Sequence of chain 1.A:
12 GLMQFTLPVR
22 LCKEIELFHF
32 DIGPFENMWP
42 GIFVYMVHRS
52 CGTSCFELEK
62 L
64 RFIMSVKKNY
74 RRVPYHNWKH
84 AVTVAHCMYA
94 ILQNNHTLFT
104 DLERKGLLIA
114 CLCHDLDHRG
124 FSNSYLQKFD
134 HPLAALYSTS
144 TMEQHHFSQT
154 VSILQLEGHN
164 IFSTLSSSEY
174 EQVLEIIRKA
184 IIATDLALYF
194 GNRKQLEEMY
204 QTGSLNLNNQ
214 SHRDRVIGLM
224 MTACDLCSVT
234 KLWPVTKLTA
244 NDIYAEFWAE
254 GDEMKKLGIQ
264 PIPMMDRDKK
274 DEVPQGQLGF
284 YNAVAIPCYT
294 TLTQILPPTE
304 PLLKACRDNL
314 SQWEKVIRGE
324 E

Binding-site contacts:
Ligand atom C9 contacts residue GLY279 of chain 1.A at 3.4 Å.
Ligand atom C15 contacts residue GLY279 of chain 1.A at 3.6 Å.
Ligand atom C25 contacts residue GLN280 of chain 1.A at 3.4 Å.
Ligand atom C30 contacts residue PRO266 of chain 1.A at 3.8 Å (hydrophobic).
Ligand atom C23 contacts residue MET267 of chain 1.A at 3.2 Å (hydrophobic).
Ligand atom C25 contacts residue VAL232 of chain 1.A at 3.7 Å (hydrophobic).
Ligand atom C3 contacts residue PHE283 of chain 1.A at 3.5 Å (hydrophobic).
Ligand atom C11 contacts residue LEU189 of chain 1.A at 3.4 Å (hydrophobic).
Ligand atom C16 contacts residue PHE283 of chain 1.A at 3.6 Å (hydrophobic).
Ligand atom N2 contacts residue PHE283 of chain 1.A at 3.5 Å.
Ligand atom C12 contacts residue PHE250 of chain 1.A at 3.5 Å (hydrophobic).
Ligand atom C27 contacts residue GLY279 of chain 1.A at 3.6 Å.
Ligand atom C13 contacts residue TYR247 of chain 1.A at 3.2 Å (hydrophobic).
Ligand atom N4 contacts residue MET267 of chain 1.A at 3.4 Å.
Ligand atom C5 contacts residue PHE283 of chain 1.A at 3.6 Å (hydrophobic).
Ligand atom N14 contacts residue TYR247 of chain 1.A at 2.9 Å (h-bond).
Ligand atom C30 contacts residue GLU275 of chain 1.A at 3.4 Å.
Ligand atom C28 contacts residue GLU275 of chain 1.A at 3.8 Å.
Ligand atom C9 contacts residue TYR247 of chain 1.A at 3.8 Å (hydrophobic).
Ligand atom C15 contacts residue MET267 of chain 1.A at 3.6 Å (hydrophobic).
Ligand atom N14 contacts residue GLY279 of chain 1.A at 3.8 Å.
Ligand atom C13 contacts residue MET267 of chain 1.A at 3.4 Å (hydrophobic).
Ligand atom N19 contacts residue SER231 of chain 1.A at 3.6 Å.
Ligand atom C9 contacts residue MET267 of chain 1.A at 3.6 Å (hydrophobic).
Ligand atom C16 contacts residue GLY279 of chain 1.A at 3.5 Å.
Ligand atom N10 contacts residue PHE283 of chain 1.A at 3.7 Å.
Ligand atom C1 contacts residue PHE283 of chain 1.A at 3.5 Å (hydrophobic).
Ligand atom N2 contacts residue PHE250 of chain 1.A at 3.6 Å.
Ligand atom N4 contacts residue GLY279 of chain 1.A at 3.5 Å (h-bond).
Ligand atom C13 contacts residue GLY279 of chain 1.A at 3.7 Å.
Ligand atom C24 contacts residue SER231 of chain 1.A at 3.6 Å.
Ligand atom O17 contacts residue GLN280 of chain 1.A at 2.9 Å (h-bond).
Ligand atom C23 contacts residue GLY279 of chain 1.A at 3.8 Å.
Ligand atom C29 contacts residue MET267 of chain 1.A at 3.6 Å (hydrophobic).
Ligand atom C28 contacts residue TYR247 of chain 1.A at 3.4 Å (hydrophobic).
Ligand atom C27 contacts residue MET267 of chain 1.A at 3.7 Å (hydrophobic).
Ligand atom C30 contacts residue MET267 of chain 1.A at 3.8 Å (hydrophobic).
Ligand atom C13 contacts residue GLN280 of chain 1.A at 3.7 Å.
Ligand atom C28 contacts residue VAL276 of chain 1.A at 3.7 Å (hydrophobic).
Ligand atom N8 contacts residue PHE283 of chain 1.A at 3.2 Å.

A small-molecule ligand and the protein it binds are described below.
Small molecule (SMILES): O=C(N[C@@H]1CCN(c2ccccn2)C1)c1nc(C2CC2)ccc1Nc1cncnc1